The small molecule below binds the protein below.
Small molecule (SMILES): CC(C)[C@H](NC(=O)[C@H](CC1=CN=C2CC=CC=C12)NC(=O)[C@@H](N)CCC(=O)O)C(=O)N[C@@H](CC1=NC=NC1)C(=O)N1CCC[C@H]1C(=O)N[C@@H](CCC(N)=O)C(=O)N[C@@H](Cc1ccccc1)C(=O)N[C@@H](CCC(=O)O)C(=O)N[C@@H](CCC(N)=O)C(=O)N[C@@H](CCCCN)C(=O)N[C@@H](C)C=O

Sequence of chain 1.A:
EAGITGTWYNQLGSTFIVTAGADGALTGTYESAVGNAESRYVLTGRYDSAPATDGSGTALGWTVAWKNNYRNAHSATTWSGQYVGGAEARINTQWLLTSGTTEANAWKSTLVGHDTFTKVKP

Sequence of chain 1.K:
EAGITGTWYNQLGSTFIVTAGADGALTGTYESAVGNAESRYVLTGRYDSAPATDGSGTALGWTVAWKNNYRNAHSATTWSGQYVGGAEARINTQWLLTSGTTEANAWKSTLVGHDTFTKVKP

Binding-site contacts:
Ligand atom O contacts residue VAL71 of chain 1.K at 3.5 Å.
Ligand atom O contacts residue ALA70 of chain 1.K at 3.4 Å.
Ligand atom NZ contacts residue ALA70 of chain 1.K at 3.1 Å (h-bond).
Ligand atom OE1 contacts residue ALA70 of chain 1.K at 3.6 Å.
Ligand atom NE2 contacts residue TRP132 of chain 1.K at 3.5 Å.
Ligand atom NE2 contacts residue SER112 of chain 1.K at 2.8 Å (h-bond).
Ligand atom CD contacts residue ARG108 of chain 1.K at 3.4 Å.
Ligand atom CG contacts residue TRP144 of chain 1.A at 3.4 Å (hydrophobic).
Ligand atom OE1 contacts residue LEU49 of chain 1.K at 3.4 Å (h-bond).
Ligand atom CD1 contacts residue TRP144 of chain 1.A at 3.6 Å (hydrophobic).
Ligand atom CB contacts residue ARG108 of chain 1.K at 3.6 Å.
Ligand atom OE1 contacts residue ARG108 of chain 1.K at 2.9 Å (salt-bridge).
Ligand atom O contacts residue SER51 of chain 1.K at 3.5 Å (h-bond).
Ligand atom NE2 contacts residue TRP103 of chain 1.K at 3.5 Å.
Ligand atom CE1 contacts residue TRP103 of chain 1.K at 3.3 Å (hydrophobic).
Ligand atom CG contacts residue SER69 of chain 1.K at 3.4 Å.
Ligand atom CE1 contacts residue TRP132 of chain 1.K at 3.5 Å (hydrophobic).
Ligand atom CD2 contacts residue TRP144 of chain 1.A at 3.5 Å (hydrophobic).
Ligand atom CE contacts residue VAL71 of chain 1.K at 3.5 Å (hydrophobic).
Ligand atom CD2 contacts residue SER112 of chain 1.K at 3.6 Å.
Ligand atom OE2 contacts residue LYS145 of chain 1.A at 2.8 Å (salt-bridge).
Ligand atom OE1 contacts residue THR114 of chain 1.K at 2.7 Å (h-bond).
Ligand atom CD contacts residue SER69 of chain 1.K at 3.5 Å.
Ligand atom CB contacts residue TRP144 of chain 1.A at 3.4 Å (hydrophobic).
Ligand atom NE2 contacts residue LEU49 of chain 1.K at 2.9 Å (h-bond).
Ligand atom OE2 contacts residue SER69 of chain 1.K at 2.7 Å (h-bond).
Ligand atom O contacts residue SER69 of chain 1.K at 3.1 Å.
Ligand atom CB contacts residue TRP103 of chain 1.K at 3.5 Å (hydrophobic).
Ligand atom CE2 contacts residue TRP144 of chain 1.A at 3.4 Å (hydrophobic).
Ligand atom OE2 contacts residue ARG108 of chain 1.K at 2.7 Å (salt-bridge).
Ligand atom OE2 contacts residue ASN142 of chain 1.A at 3.5 Å (h-bond).
Ligand atom NZ contacts residue VAL71 of chain 1.K at 3.5 Å (h-bond).
Ligand atom N contacts residue TRP144 of chain 1.A at 3.5 Å.
Ligand atom CD contacts residue ASN142 of chain 1.A at 3.3 Å.
Ligand atom CB contacts residue TYR78 of chain 1.K at 3.6 Å (hydrophobic).
Ligand atom OE1 contacts residue ASN142 of chain 1.A at 3.1 Å (h-bond).
Ligand atom CD contacts residue LEU49 of chain 1.K at 3.5 Å (hydrophobic).
Ligand atom CD contacts residue VAL71 of chain 1.K at 3.6 Å (hydrophobic).
Ligand atom CZ contacts residue TRP132 of chain 1.K at 3.5 Å (hydrophobic).
Ligand atom OE2 contacts residue VAL71 of chain 1.K at 3.6 Å.